This small molecule binds to this protein.
Small molecule (SMILES): O=C(O)C[C@H](NCCN[C@@H](CC(=O)O)C(=O)O)C(=O)O

Sequence of chain 4.A:
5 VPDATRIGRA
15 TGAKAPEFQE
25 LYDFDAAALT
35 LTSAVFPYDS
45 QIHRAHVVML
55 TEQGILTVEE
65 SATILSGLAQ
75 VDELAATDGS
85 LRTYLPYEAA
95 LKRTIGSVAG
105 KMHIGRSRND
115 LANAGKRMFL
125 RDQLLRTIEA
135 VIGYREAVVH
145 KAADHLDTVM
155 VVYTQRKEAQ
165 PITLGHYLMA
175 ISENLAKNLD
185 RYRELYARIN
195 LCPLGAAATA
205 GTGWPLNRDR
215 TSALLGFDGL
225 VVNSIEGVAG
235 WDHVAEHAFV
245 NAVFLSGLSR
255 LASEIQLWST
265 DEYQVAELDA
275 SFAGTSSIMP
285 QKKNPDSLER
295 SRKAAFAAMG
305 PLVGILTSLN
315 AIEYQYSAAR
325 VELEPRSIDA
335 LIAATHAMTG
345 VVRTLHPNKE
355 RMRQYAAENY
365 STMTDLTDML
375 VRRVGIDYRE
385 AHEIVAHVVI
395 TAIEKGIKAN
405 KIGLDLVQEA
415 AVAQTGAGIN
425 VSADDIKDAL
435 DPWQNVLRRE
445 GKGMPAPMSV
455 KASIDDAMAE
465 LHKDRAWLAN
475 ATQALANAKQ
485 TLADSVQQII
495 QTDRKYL

Sequence of chain 2.A:
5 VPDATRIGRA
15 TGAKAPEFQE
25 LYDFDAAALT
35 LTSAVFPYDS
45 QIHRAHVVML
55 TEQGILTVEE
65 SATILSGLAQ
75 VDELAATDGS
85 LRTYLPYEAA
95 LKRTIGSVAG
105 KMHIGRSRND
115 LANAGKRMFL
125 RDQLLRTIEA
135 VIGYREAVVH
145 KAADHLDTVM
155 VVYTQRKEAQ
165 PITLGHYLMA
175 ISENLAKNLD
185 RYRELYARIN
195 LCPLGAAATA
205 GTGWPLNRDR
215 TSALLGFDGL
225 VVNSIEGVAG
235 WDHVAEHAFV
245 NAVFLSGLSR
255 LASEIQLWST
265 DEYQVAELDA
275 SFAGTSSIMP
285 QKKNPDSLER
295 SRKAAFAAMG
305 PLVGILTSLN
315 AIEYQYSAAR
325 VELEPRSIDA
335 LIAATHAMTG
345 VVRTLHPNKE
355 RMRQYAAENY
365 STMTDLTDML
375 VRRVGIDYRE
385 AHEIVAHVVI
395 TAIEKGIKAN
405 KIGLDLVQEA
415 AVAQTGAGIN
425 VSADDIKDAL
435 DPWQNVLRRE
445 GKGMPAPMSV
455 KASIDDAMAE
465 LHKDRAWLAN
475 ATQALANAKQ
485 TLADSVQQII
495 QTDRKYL

Binding-site contacts:
Ligand atom O13 contacts residue SER281 of chain 4.A at 2.9 Å (h-bond).
Ligand atom C04 contacts residue ASP290 of chain 4.A at 3.6 Å.
Ligand atom C07 contacts residue TYR320 of chain 1.A at 3.4 Å (hydrophobic).
Ligand atom O17 contacts residue MET283 of chain 4.A at 3.5 Å.
Ligand atom O17 contacts residue THR158 of chain 2.A at 2.7 Å (h-bond).
Ligand atom C15 contacts residue LYS286 of chain 4.A at 3.6 Å.
Ligand atom O16 contacts residue LYS286 of chain 4.A at 2.8 Å (salt-bridge).
Ligand atom O16 contacts residue THR158 of chain 2.A at 3.5 Å (h-bond).
Ligand atom O03 contacts residue TYR26 of chain 4.A at 2.6 Å (h-bond).
Ligand atom O16 contacts residue MET283 of chain 4.A at 3.4 Å.
Ligand atom O16 contacts residue ASN288 of chain 4.A at 2.9 Å (h-bond).
Ligand atom O13 contacts residue SER280 of chain 4.A at 3.4 Å (h-bond).
Ligand atom C07 contacts residue GLN159 of chain 2.A at 3.2 Å.
Ligand atom C15 contacts residue THR158 of chain 2.A at 3.4 Å.
Ligand atom O13 contacts residue ARG112 of chain 1.A at 2.9 Å (salt-bridge).
Ligand atom O19 contacts residue ARG112 of chain 1.A at 3.3 Å.
Ligand atom O14 contacts residue SER281 of chain 4.A at 2.7 Å (h-bond).
Ligand atom N09 contacts residue ASN113 of chain 1.A at 3.0 Å (h-bond).
Ligand atom O01 contacts residue ARG294 of chain 4.A at 2.5 Å (salt-bridge).
Ligand atom C15 contacts residue MET283 of chain 4.A at 3.4 Å (hydrophobic).
Ligand atom C11 contacts residue ASN113 of chain 1.A at 3.5 Å.
Ligand atom O01 contacts residue TYR26 of chain 4.A at 3.6 Å (h-bond).
Ligand atom C11 contacts residue SER280 of chain 4.A at 3.0 Å.
Ligand atom C12 contacts residue SER111 of chain 1.A at 3.3 Å.
Ligand atom C08 contacts residue TYR320 of chain 1.A at 3.6 Å (hydrophobic).
Ligand atom C02 contacts residue TYR26 of chain 4.A at 3.3 Å (hydrophobic).
Ligand atom N06 contacts residue ARG112 of chain 1.A at 3.2 Å (salt-bridge).
Ligand atom O16 contacts residue SER280 of chain 4.A at 3.5 Å.
Ligand atom C08 contacts residue GLN159 of chain 2.A at 2.8 Å.
Ligand atom O14 contacts residue ILE282 of chain 4.A at 3.3 Å.
Ligand atom C12 contacts residue SER280 of chain 4.A at 3.0 Å.
Ligand atom C11 contacts residue SER111 of chain 1.A at 3.3 Å.
Ligand atom O14 contacts residue SER280 of chain 4.A at 3.5 Å (h-bond).
Ligand atom O14 contacts residue SER111 of chain 1.A at 2.5 Å (h-bond).
Ligand atom C12 contacts residue SER281 of chain 4.A at 3.4 Å.
Ligand atom C10 contacts residue SER280 of chain 4.A at 3.4 Å.
Ligand atom O17 contacts residue ASN113 of chain 1.A at 2.9 Å (h-bond).
Ligand atom O14 contacts residue ARG112 of chain 1.A at 2.9 Å (salt-bridge).
Ligand atom C18 contacts residue ARG112 of chain 1.A at 3.6 Å.
Ligand atom C02 contacts residue ARG294 of chain 4.A at 3.5 Å.

Sequence of chain 1.A:
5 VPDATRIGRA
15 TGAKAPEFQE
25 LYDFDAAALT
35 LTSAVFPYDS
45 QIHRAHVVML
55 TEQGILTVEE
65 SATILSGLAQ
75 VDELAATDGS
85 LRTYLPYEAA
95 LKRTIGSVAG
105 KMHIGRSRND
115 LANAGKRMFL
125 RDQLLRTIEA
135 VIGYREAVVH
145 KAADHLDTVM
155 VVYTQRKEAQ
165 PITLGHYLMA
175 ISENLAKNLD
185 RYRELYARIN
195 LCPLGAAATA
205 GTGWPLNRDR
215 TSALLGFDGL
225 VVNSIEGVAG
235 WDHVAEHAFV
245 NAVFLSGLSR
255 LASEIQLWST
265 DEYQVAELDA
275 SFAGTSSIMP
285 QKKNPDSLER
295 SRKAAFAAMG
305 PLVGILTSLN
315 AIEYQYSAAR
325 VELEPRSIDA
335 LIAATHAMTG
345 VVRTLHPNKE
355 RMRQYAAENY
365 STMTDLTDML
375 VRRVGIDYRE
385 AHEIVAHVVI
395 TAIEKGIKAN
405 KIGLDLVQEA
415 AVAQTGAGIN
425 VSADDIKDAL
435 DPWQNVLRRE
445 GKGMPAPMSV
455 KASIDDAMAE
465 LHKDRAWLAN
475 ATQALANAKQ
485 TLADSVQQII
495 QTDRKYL